Binding-site contacts:
Ligand atom NBD contacts residue ASN228 of chain 60.A at 3.9 Å.
Ligand atom NAT contacts residue PHE155 of chain 60.A at 3.9 Å.
Ligand atom CAH contacts residue ASP112 of chain 60.A at 3.4 Å.
Ligand atom OAC contacts residue ILE113 of chain 60.A at 3.3 Å (h-bond).
Ligand atom CAS contacts residue TRP203 of chain 60.A at 3.4 Å (hydrophobic).
Ligand atom CAO contacts residue ILE111 of chain 60.A at 3.8 Å (hydrophobic).
Ligand atom CAG contacts residue GLN202 of chain 60.A at 3.4 Å.
Ligand atom CAF contacts residue THR114 of chain 60.A at 3.6 Å.
Ligand atom CAI contacts residue PHE135 of chain 60.A at 3.7 Å (hydrophobic).
Ligand atom CAR contacts residue TYR201 of chain 60.A at 3.4 Å (hydrophobic).
Ligand atom OAC contacts residue ASP112 of chain 60.A at 3.7 Å.
Ligand atom OAC contacts residue TRP203 of chain 60.A at 3.9 Å.
Ligand atom CAX contacts residue TRP203 of chain 60.A at 3.5 Å (hydrophobic).
Ligand atom CAS contacts residue TYR201 of chain 60.A at 3.6 Å (hydrophobic).
Ligand atom NBD contacts residue TRP203 of chain 60.A at 3.2 Å.
Ligand atom CAN contacts residue PHE135 of chain 60.A at 3.7 Å (hydrophobic).
Ligand atom CAA contacts residue SER178 of chain 60.A at 3.5 Å.
Ligand atom NBC contacts residue TRP203 of chain 60.A at 3.8 Å.
Ligand atom CAS contacts residue ASN228 of chain 60.A at 3.8 Å.
Ligand atom CAE contacts residue ASN228 of chain 60.A at 3.4 Å.
Ligand atom CAE contacts residue GLN202 of chain 60.A at 3.4 Å.
Ligand atom CAH contacts residue THR114 of chain 60.A at 3.8 Å.
Ligand atom CBA contacts residue ASN228 of chain 60.A at 3.7 Å.
Ligand atom CAK contacts residue PHE135 of chain 60.A at 3.7 Å (hydrophobic).
Ligand atom OAW contacts residue MET195 of chain 60.A at 3.2 Å.
Ligand atom CAF contacts residue ASP112 of chain 60.A at 3.6 Å.
Ligand atom CAA contacts residue PRO177 of chain 60.A at 3.2 Å (hydrophobic).
Ligand atom CAA contacts residue VAL179 of chain 60.A at 3.4 Å (hydrophobic).
Ligand atom CAG contacts residue TRP203 of chain 60.A at 3.7 Å (hydrophobic).
Ligand atom CAJ contacts residue PHE155 of chain 60.A at 3.7 Å (hydrophobic).
Ligand atom CAM contacts residue PRO177 of chain 60.A at 3.7 Å (hydrophobic).
Ligand atom CAI contacts residue VAL192 of chain 60.A at 3.8 Å (hydrophobic).
Ligand atom CAN contacts residue ILE111 of chain 60.A at 3.6 Å (hydrophobic).
Ligand atom CAM contacts residue PHE155 of chain 60.A at 3.8 Å (hydrophobic).
Ligand atom CAA contacts residue TYR153 of chain 60.A at 3.9 Å (hydrophobic).
Ligand atom CAD contacts residue PHE137 of chain 60.A at 3.8 Å (hydrophobic).
Ligand atom CAJ contacts residue ILE24 of chain 60.C at 3.9 Å (hydrophobic).
Ligand atom CBA contacts residue TRP203 of chain 60.A at 3.5 Å (hydrophobic).
Ligand atom CAG contacts residue ASN228 of chain 60.A at 3.2 Å.
Ligand atom CAL contacts residue PHE155 of chain 60.A at 3.7 Å (hydrophobic).

Sequence of chain 60.A:
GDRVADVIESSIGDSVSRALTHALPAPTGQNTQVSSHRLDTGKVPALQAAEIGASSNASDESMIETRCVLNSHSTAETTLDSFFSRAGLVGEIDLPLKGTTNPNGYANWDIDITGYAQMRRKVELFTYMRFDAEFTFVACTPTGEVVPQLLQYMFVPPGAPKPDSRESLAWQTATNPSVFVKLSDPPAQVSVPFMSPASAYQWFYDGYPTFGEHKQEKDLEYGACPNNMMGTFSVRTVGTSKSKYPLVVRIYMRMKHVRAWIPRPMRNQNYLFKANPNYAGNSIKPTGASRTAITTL

This small molecule binds to this protein.
Small molecule (SMILES): CCO/N=C/c1ccc(OCC[C@@H](C)CCN2CCN(c3ccncc3)C2=O)cc1

Sequence of chain 56.C:
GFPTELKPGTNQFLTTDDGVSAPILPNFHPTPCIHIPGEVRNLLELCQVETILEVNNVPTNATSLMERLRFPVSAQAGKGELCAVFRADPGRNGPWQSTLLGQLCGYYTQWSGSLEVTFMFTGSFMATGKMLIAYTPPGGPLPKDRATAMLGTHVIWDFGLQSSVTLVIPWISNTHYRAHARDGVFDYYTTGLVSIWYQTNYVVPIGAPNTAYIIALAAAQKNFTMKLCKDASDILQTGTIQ

Sequence of chain 60.C:
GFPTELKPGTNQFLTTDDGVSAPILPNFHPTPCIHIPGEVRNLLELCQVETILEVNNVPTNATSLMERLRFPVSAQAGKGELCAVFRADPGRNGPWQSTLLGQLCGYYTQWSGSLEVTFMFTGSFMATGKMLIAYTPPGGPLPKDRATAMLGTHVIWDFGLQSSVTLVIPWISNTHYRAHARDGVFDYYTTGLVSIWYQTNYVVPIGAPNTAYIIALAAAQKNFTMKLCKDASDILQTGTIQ